Sequence of chain 1.A:
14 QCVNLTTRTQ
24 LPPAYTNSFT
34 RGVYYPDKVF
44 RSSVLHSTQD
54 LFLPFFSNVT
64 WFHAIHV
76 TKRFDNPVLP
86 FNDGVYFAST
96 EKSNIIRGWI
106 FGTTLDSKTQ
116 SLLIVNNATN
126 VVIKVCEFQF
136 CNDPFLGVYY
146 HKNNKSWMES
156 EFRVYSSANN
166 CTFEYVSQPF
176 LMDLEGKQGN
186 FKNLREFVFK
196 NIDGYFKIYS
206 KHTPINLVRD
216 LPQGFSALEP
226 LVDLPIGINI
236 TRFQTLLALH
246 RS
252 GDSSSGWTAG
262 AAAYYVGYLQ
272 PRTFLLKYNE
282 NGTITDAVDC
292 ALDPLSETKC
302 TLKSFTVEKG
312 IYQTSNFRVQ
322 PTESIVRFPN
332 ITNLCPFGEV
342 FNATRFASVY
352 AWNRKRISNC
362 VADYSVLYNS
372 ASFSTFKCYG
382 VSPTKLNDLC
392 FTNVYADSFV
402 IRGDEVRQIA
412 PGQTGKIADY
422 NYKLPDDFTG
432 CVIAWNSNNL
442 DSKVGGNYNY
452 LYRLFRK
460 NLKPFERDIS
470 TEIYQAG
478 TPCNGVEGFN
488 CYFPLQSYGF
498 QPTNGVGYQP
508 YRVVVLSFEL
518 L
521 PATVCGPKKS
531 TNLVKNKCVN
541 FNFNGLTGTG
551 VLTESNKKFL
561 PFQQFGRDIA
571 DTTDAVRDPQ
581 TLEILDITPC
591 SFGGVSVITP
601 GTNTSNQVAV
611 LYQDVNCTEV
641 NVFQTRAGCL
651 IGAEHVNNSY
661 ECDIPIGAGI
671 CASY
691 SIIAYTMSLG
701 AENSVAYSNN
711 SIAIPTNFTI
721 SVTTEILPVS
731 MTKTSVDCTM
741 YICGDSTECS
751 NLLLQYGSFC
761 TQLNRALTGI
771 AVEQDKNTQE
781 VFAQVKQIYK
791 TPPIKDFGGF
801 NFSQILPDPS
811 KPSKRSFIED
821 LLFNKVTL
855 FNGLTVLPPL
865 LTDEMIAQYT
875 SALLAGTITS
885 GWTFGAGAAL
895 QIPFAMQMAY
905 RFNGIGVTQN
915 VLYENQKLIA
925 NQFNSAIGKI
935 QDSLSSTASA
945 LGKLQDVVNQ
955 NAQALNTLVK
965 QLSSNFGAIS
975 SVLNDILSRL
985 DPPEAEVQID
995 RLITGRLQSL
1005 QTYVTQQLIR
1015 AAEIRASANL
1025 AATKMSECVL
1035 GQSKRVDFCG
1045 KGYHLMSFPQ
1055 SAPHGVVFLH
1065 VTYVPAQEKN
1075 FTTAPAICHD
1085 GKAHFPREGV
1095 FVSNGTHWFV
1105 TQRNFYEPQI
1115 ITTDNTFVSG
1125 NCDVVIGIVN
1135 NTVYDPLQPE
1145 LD

Sequence of chain 1.C:
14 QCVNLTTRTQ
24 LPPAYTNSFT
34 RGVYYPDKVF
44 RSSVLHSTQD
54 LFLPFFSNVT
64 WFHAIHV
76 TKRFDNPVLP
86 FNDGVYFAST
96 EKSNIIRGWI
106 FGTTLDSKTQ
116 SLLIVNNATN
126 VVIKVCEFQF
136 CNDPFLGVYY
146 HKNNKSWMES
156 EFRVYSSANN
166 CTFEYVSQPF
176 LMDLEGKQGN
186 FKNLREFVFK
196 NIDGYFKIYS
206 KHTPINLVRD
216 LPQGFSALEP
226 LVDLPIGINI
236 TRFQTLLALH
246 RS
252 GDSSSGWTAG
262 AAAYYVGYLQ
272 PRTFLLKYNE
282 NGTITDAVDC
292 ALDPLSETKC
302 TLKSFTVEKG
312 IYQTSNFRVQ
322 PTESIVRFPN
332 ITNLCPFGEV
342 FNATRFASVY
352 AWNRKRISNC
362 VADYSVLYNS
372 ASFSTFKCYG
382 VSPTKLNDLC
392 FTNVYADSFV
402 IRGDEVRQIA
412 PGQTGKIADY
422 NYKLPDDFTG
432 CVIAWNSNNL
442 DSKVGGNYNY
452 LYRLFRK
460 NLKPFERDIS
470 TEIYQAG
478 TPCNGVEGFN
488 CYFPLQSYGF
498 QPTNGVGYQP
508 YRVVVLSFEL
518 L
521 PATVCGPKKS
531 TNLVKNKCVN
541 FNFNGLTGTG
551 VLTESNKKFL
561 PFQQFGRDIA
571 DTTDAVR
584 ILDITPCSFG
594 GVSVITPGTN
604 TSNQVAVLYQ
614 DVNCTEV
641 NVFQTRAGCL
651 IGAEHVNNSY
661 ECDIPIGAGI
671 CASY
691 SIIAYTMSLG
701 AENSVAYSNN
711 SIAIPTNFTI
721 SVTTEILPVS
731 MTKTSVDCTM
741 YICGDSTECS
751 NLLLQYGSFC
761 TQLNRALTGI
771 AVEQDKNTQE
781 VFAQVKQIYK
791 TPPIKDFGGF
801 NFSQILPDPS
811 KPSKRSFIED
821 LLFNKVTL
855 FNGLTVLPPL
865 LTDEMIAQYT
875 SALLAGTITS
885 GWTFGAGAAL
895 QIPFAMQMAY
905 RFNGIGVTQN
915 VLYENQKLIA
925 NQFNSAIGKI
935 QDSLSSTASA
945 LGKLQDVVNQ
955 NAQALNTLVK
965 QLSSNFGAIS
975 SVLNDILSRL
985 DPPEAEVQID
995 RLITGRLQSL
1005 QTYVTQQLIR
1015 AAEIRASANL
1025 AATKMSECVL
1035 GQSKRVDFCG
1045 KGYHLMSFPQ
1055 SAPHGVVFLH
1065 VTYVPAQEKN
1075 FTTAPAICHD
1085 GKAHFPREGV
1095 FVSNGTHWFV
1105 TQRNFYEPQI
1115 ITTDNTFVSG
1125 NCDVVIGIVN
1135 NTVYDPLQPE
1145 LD

Binding-site contacts:
Ligand atom C4 contacts residue ASN282 of chain 1.A at 4.2 Å.
Ligand atom C2 contacts residue ASN282 of chain 1.A at 2.5 Å.
Ligand atom C6 contacts residue GLU281 of chain 1.A at 3.2 Å.
Ligand atom C7 contacts residue ASN282 of chain 1.A at 4.0 Å.
Ligand atom O5 contacts residue ASN282 of chain 1.A at 2.4 Å (h-bond).
Ligand atom C8 contacts residue LYS558 of chain 1.C at 4.2 Å.
Ligand atom N2 contacts residue ASN282 of chain 1.A at 2.9 Å (h-bond).
Ligand atom C5 contacts residue GLU281 of chain 1.A at 4.4 Å.
Ligand atom C5 contacts residue ASN282 of chain 1.A at 3.7 Å.
Ligand atom C1 contacts residue ASN282 of chain 1.A at 1.4 Å.
Ligand atom N2 contacts residue LYS558 of chain 1.C at 4.1 Å.
Ligand atom O5 contacts residue GLU281 of chain 1.A at 4.1 Å.
Ligand atom C2 contacts residue LYS558 of chain 1.C at 4.3 Å.
Ligand atom C7 contacts residue LYS558 of chain 1.C at 3.6 Å.
Ligand atom C3 contacts residue ASN282 of chain 1.A at 3.8 Å.
Ligand atom O6 contacts residue GLU281 of chain 1.A at 2.5 Å (salt-bridge).
Ligand atom O7 contacts residue LYS558 of chain 1.C at 3.2 Å.

A protein and the small-molecule ligand that binds it are described below.
Small molecule (SMILES): CC(=O)N[C@@H]1[C@@H](O)[C@H](O)[C@@H](CO)O[C@H]1O